Binding-site contacts:
Ligand atom O1A contacts residue ARG293 of chain 1.B at 2.9 Å (salt-bridge).
Ligand atom C3 contacts residue ASP72 of chain 1.B at 3.5 Å.
Ligand atom N12 contacts residue ARG77 of chain 1.B at 3.2 Å (salt-bridge).
Ligand atom O1B contacts residue ARG214 of chain 1.B at 3.1 Å (salt-bridge).
Ligand atom N12 contacts residue ASP72 of chain 1.B at 3.1 Å (salt-bridge).
Ligand atom O10 contacts residue ARG73 of chain 1.B at 2.8 Å (salt-bridge).
Ligand atom O9 contacts residue ALA168 of chain 1.B at 3.3 Å.
Ligand atom C11 contacts residue TRP100 of chain 1.B at 3.7 Å (hydrophobic).
Ligand atom N12 contacts residue TRP100 of chain 1.B at 2.9 Å (h-bond).
Ligand atom C2 contacts residue TYR327 of chain 1.B at 3.0 Å (hydrophobic).
Ligand atom O6 contacts residue ARG214 of chain 1.B at 3.6 Å (salt-bridge).
Ligand atom O1A contacts residue TYR327 of chain 1.B at 3.5 Å (h-bond).
Ligand atom C1 contacts residue ARG293 of chain 1.B at 3.5 Å.
Ligand atom N12 contacts residue GLU40 of chain 1.B at 3.7 Å.
Ligand atom N13 contacts residue GLU149 of chain 1.B at 3.0 Å (salt-bridge).
Ligand atom C3 contacts residue GLU40 of chain 1.B at 3.6 Å.
Ligand atom C13 contacts residue ARG73 of chain 1.B at 3.6 Å.
Ligand atom C4 contacts residue ASP72 of chain 1.B at 3.4 Å.
Ligand atom O9 contacts residue GLU198 of chain 1.B at 2.5 Å (salt-bridge).
Ligand atom N4 contacts residue ASP72 of chain 1.B at 2.8 Å (salt-bridge).
Ligand atom C8 contacts residue ARG214 of chain 1.B at 3.6 Å.
Ligand atom C8 contacts residue GLU198 of chain 1.B at 3.5 Å.
Ligand atom C9 contacts residue ALA168 of chain 1.B at 3.6 Å (hydrophobic).
Ligand atom C3 contacts residue TYR327 of chain 1.B at 2.9 Å (hydrophobic).
Ligand atom C1 contacts residue TYR327 of chain 1.B at 3.0 Å (hydrophobic).
Ligand atom O1A contacts residue ARG39 of chain 1.B at 2.8 Å (salt-bridge).
Ligand atom N4 contacts residue GLU40 of chain 1.B at 3.3 Å (salt-bridge).
Ligand atom C9 contacts residue GLU198 of chain 1.B at 3.4 Å.
Ligand atom O6 contacts residue TYR327 of chain 1.B at 3.1 Å (h-bond).
Ligand atom C12 contacts residue GLU40 of chain 1.B at 3.7 Å.
Ligand atom O8 contacts residue ARG214 of chain 1.B at 3.4 Å.
Ligand atom C11 contacts residue ILE144 of chain 1.B at 3.7 Å (hydrophobic).
Ligand atom O10 contacts residue ASP72 of chain 1.B at 3.5 Å.
Ligand atom O8 contacts residue GLU198 of chain 1.B at 2.6 Å (salt-bridge).
Ligand atom C6 contacts residue GLU199 of chain 1.B at 3.7 Å.
Ligand atom N13 contacts residue TRP100 of chain 1.B at 3.0 Å (h-bond).
Ligand atom C12 contacts residue TRP100 of chain 1.B at 3.4 Å (hydrophobic).
Ligand atom O1B contacts residue TYR327 of chain 1.B at 3.3 Å (h-bond).
Ligand atom O9 contacts residue ARG146 of chain 1.B at 3.6 Å.
Ligand atom O1B contacts residue ARG293 of chain 1.B at 2.7 Å (salt-bridge).

This protein binds this small molecule.
Small molecule (SMILES): [H]/N=C(\N)N[C@H]1C=C(C(=O)O)O[C@@H]([C@H](OC)[C@H](O)CO)[C@@H]1NC(C)=O

Sequence of chain 1.B:
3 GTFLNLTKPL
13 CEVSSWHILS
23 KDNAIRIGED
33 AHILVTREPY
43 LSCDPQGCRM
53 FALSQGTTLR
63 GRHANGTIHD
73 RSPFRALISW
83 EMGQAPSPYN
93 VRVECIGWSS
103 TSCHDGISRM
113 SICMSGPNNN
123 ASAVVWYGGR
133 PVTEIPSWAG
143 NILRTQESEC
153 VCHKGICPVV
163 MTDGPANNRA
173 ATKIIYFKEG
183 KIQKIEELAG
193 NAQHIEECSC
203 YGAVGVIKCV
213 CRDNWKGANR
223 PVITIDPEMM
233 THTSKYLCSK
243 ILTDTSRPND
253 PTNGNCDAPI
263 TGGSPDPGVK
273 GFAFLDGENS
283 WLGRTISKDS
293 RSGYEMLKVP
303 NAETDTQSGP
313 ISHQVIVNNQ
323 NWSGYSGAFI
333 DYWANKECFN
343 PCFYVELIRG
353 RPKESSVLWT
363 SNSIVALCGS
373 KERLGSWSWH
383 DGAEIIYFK